Binding-site contacts:
Ligand atom N2 contacts residue ASN717 of chain 1.C at 3.0 Å (h-bond).
Ligand atom C4 contacts residue ASN717 of chain 1.C at 4.2 Å.
Ligand atom C2 contacts residue GLN1071 of chain 1.C at 4.4 Å.
Ligand atom C5 contacts residue LEU922 of chain 1.C at 4.1 Å (hydrophobic).
Ligand atom C5 contacts residue NAG1 of chain 1.Y at 4.2 Å.
Ligand atom O4 contacts residue NAG1 of chain 1.Y at 2.1 Å.
Ligand atom C5 contacts residue ASN717 of chain 1.C at 3.6 Å.
Ligand atom O7 contacts residue ASN717 of chain 1.C at 4.0 Å.
Ligand atom C2 contacts residue ASN717 of chain 1.C at 2.5 Å.
Ligand atom C1 contacts residue ASN717 of chain 1.C at 1.4 Å.
Ligand atom O4 contacts residue LEU922 of chain 1.C at 4.3 Å.
Ligand atom C1 contacts residue GLN1071 of chain 1.C at 4.4 Å.
Ligand atom C6 contacts residue GLN926 of chain 1.C at 4.5 Å.
Ligand atom C6 contacts residue NAG1 of chain 1.Y at 3.9 Å.
Ligand atom O7 contacts residue GLN1071 of chain 1.C at 4.1 Å.
Ligand atom O6 contacts residue GLN926 of chain 1.C at 3.6 Å (h-bond).
Ligand atom C7 contacts residue ASN717 of chain 1.C at 3.7 Å.
Ligand atom O3 contacts residue NAG1 of chain 1.Y at 4.0 Å.
Ligand atom C3 contacts residue NAG1 of chain 1.Y at 4.3 Å.
Ligand atom C3 contacts residue ASN717 of chain 1.C at 3.8 Å.
Ligand atom C4 contacts residue NAG1 of chain 1.Y at 3.3 Å.
Ligand atom O5 contacts residue ASN717 of chain 1.C at 2.3 Å (h-bond).

Sequence of chain 1.C:
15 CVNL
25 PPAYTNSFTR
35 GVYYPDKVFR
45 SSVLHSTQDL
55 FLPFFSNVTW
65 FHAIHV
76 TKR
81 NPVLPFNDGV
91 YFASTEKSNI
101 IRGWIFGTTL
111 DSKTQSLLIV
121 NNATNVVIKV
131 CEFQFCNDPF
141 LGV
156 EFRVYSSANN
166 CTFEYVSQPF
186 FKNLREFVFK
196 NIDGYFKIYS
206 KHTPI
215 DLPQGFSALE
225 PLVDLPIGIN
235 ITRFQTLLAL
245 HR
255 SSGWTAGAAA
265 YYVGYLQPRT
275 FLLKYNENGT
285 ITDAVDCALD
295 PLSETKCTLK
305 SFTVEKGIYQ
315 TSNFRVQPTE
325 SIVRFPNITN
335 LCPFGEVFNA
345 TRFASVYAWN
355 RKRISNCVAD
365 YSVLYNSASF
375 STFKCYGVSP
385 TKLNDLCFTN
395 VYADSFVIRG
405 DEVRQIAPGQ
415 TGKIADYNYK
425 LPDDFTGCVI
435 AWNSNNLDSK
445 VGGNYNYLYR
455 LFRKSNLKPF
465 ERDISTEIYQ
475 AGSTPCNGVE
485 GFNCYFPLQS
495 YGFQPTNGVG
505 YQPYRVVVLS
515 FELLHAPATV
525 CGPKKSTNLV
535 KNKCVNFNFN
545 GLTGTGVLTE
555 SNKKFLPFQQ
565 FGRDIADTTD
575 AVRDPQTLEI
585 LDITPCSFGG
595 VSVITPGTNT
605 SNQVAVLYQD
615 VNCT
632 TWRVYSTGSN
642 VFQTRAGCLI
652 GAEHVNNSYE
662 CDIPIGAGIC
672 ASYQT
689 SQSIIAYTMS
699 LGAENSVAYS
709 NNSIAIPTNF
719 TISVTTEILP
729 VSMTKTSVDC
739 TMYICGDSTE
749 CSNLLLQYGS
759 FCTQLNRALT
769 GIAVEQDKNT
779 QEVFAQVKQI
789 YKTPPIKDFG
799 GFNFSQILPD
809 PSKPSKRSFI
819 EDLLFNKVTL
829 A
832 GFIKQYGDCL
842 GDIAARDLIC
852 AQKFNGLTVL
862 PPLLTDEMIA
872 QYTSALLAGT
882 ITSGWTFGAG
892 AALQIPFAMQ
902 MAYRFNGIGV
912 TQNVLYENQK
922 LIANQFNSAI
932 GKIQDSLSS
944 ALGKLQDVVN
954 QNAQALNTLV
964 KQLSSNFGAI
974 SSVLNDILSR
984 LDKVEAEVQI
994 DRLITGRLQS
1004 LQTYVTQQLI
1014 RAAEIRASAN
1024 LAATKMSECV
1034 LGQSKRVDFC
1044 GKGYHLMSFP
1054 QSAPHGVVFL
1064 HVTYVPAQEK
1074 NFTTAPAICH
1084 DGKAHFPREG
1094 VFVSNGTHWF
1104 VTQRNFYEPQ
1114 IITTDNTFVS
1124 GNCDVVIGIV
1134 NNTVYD

This protein binds this small molecule.
Small molecule (SMILES): CC(=O)N[C@@H]1[C@@H](O)[C@H](O)[C@@H](CO)O[C@H]1O